Sequence of chain 1.A:
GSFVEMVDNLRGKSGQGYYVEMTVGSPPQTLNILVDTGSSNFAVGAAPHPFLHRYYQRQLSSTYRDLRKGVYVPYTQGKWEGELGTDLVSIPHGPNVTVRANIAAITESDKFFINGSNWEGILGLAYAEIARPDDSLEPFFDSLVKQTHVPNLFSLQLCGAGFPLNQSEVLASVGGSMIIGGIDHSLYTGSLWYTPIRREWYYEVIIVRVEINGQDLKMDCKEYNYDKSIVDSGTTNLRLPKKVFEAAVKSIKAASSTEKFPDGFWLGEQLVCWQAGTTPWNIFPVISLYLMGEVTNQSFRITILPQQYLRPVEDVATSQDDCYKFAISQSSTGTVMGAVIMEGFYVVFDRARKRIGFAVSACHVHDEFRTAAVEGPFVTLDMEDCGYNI

The small molecule below binds the protein below.
Small molecule (SMILES): CCCN(CCC)C(=O)c1cc(C)cc(C(=O)N[C@@H](Cc2cc(F)cc(F)c2)[C@H](O)[C@H]2C[C@@H](Cc3ccccc3)CCN2)c1

Binding-site contacts:
Ligand atom N2 contacts residue GLY234 of chain 1.A at 2.9 Å (h-bond).
Ligand atom C12 contacts residue THR236 of chain 1.A at 3.6 Å.
Ligand atom N3 contacts residue ASP232 of chain 1.A at 2.8 Å (salt-bridge).
Ligand atom C16 contacts residue GLY234 of chain 1.A at 3.6 Å.
Ligand atom C23 contacts residue PHE112 of chain 1.A at 3.6 Å (hydrophobic).
Ligand atom O2 contacts residue GLN77 of chain 1.A at 3.3 Å (h-bond).
Ligand atom O3 contacts residue SER39 of chain 1.A at 3.5 Å.
Ligand atom C11 contacts residue GLN77 of chain 1.A at 3.5 Å.
Ligand atom C18 contacts residue GLY234 of chain 1.A at 3.5 Å.
Ligand atom C10 contacts residue GLN77 of chain 1.A at 3.6 Å.
Ligand atom N3 contacts residue GLY38 of chain 1.A at 2.9 Å (h-bond).
Ligand atom C12 contacts residue GLY15 of chain 1.A at 3.4 Å.
Ligand atom C24 contacts residue TYR75 of chain 1.A at 3.6 Å (hydrophobic).
Ligand atom F2 contacts residue PHE112 of chain 1.A at 3.3 Å.
Ligand atom F2 contacts residue GLY78 of chain 1.A at 3.2 Å.
Ligand atom C17 contacts residue ASP36 of chain 1.A at 3.7 Å.
Ligand atom C18 contacts residue ASP36 of chain 1.A at 3.4 Å.
Ligand atom C25 contacts residue ASP232 of chain 1.A at 3.5 Å.
Ligand atom O3 contacts residue GLY38 of chain 1.A at 3.3 Å (h-bond).
Ligand atom O1 contacts residue THR236 of chain 1.A at 2.8 Å (h-bond).
Ligand atom O2 contacts residue TYR75 of chain 1.A at 3.5 Å.
Ligand atom C20 contacts residue LEU34 of chain 1.A at 3.6 Å (hydrophobic).
Ligand atom C5 contacts residue THR76 of chain 1.A at 3.6 Å.
Ligand atom O2 contacts residue THR76 of chain 1.A at 3.0 Å (h-bond).
Ligand atom C33 contacts residue TYR202 of chain 1.A at 3.5 Å (hydrophobic).
Ligand atom C29 contacts residue ASP232 of chain 1.A at 3.3 Å.
Ligand atom O3 contacts residue ASP36 of chain 1.A at 2.6 Å (salt-bridge).
Ligand atom C27 contacts residue THR76 of chain 1.A at 3.5 Å.
Ligand atom F1 contacts residue ILE114 of chain 1.A at 3.6 Å.
Ligand atom F1 contacts residue TRP119 of chain 1.A at 3.4 Å.
Ligand atom C29 contacts residue GLY38 of chain 1.A at 3.6 Å.
Ligand atom C32 contacts residue TYR202 of chain 1.A at 3.2 Å (hydrophobic).
Ligand atom C20 contacts residue GLY234 of chain 1.A at 3.4 Å.
Ligand atom F2 contacts residue GLN77 of chain 1.A at 3.6 Å.
Ligand atom C3 contacts residue GLY234 of chain 1.A at 3.4 Å.
Ligand atom N2 contacts residue THR235 of chain 1.A at 3.6 Å (h-bond).
Ligand atom C13 contacts residue GLY234 of chain 1.A at 3.5 Å.
Ligand atom C34 contacts residue ILE130 of chain 1.A at 3.6 Å (hydrophobic).
Ligand atom C8 contacts residue THR236 of chain 1.A at 3.3 Å.
Ligand atom C8 contacts residue GLY15 of chain 1.A at 3.4 Å.